Sequence of chain 1.B:
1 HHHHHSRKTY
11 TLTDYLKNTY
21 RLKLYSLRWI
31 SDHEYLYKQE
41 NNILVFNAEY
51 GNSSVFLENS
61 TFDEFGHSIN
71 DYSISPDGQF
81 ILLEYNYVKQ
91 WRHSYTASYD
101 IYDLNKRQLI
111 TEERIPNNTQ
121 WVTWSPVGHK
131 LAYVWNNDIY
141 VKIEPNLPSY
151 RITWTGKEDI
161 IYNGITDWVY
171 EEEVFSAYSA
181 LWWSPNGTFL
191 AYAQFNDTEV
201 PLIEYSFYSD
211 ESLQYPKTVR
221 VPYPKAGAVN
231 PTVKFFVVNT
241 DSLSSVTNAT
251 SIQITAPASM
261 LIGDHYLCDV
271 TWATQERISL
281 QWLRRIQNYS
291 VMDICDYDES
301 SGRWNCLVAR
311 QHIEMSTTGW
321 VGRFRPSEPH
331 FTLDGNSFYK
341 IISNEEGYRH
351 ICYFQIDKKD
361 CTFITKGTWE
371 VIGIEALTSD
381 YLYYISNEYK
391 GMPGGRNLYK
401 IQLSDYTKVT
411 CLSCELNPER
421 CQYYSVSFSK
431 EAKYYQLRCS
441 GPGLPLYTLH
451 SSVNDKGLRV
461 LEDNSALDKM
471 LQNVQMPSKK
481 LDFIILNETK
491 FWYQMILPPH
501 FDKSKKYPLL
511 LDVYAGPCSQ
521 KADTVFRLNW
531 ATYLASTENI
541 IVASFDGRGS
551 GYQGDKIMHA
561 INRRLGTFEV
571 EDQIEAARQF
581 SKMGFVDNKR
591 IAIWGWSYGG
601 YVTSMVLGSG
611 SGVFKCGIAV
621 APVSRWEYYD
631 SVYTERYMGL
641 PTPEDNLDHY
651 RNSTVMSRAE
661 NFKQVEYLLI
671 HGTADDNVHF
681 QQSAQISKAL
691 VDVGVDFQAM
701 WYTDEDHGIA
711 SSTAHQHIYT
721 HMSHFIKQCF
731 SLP

Binding-site contacts:
Ligand atom C2 contacts residue ASN52 of chain 1.B at 2.7 Å.
Ligand atom C3 contacts residue ASN52 of chain 1.B at 3.9 Å.
Ligand atom C7 contacts residue SER53 of chain 1.B at 4.3 Å.
Ligand atom C8 contacts residue VAL45 of chain 1.B at 3.1 Å (hydrophobic).
Ligand atom C1 contacts residue ASN52 of chain 1.B at 1.5 Å.
Ligand atom C8 contacts residue SER54 of chain 1.B at 3.2 Å.
Ligand atom C8 contacts residue GLU34 of chain 1.B at 4.2 Å.
Ligand atom C8 contacts residue SER53 of chain 1.B at 3.8 Å.
Ligand atom O7 contacts residue SER54 of chain 1.B at 2.8 Å (h-bond).
Ligand atom C5 contacts residue ASN52 of chain 1.B at 3.6 Å.
Ligand atom C8 contacts residue ASN52 of chain 1.B at 3.9 Å.
Ligand atom C4 contacts residue ASN52 of chain 1.B at 4.3 Å.
Ligand atom O5 contacts residue ASN52 of chain 1.B at 2.3 Å (h-bond).
Ligand atom C7 contacts residue SER54 of chain 1.B at 3.3 Å.
Ligand atom C7 contacts residue VAL45 of chain 1.B at 4.4 Å (hydrophobic).
Ligand atom N2 contacts residue ASN52 of chain 1.B at 3.1 Å (h-bond).
Ligand atom C7 contacts residue ASN52 of chain 1.B at 4.3 Å.
Ligand atom C1 contacts residue ASN47 of chain 1.B at 4.5 Å.

This protein binds this small molecule.
Small molecule (SMILES): CC(=O)N[C@@H]1[C@@H](O)[C@H](O)[C@@H](CO)O[C@H]1O